Binding-site contacts:
Ligand atom C8 contacts residue ASN92 of chain 1.A at 4.2 Å.
Ligand atom C7 contacts residue ASN91 of chain 1.A at 3.1 Å.
Ligand atom N2 contacts residue ASN91 of chain 1.A at 3.7 Å.
Ligand atom C3 contacts residue ASN92 of chain 1.A at 3.7 Å.
Ligand atom O5 contacts residue ASN92 of chain 1.A at 2.2 Å (h-bond).
Ligand atom C4 contacts residue ASN92 of chain 1.A at 4.1 Å.
Ligand atom C5 contacts residue ASN92 of chain 1.A at 3.5 Å.
Ligand atom C1 contacts residue ASN92 of chain 1.A at 1.4 Å.
Ligand atom C2 contacts residue ASN92 of chain 1.A at 2.4 Å.
Ligand atom O7 contacts residue ASN92 of chain 1.A at 2.8 Å (h-bond).
Ligand atom C6 contacts residue ASN92 of chain 1.A at 4.5 Å.
Ligand atom N2 contacts residue ASN92 of chain 1.A at 2.9 Å (h-bond).
Ligand atom C8 contacts residue ASN91 of chain 1.A at 2.8 Å.
Ligand atom C1 contacts residue ASN91 of chain 1.A at 4.3 Å.
Ligand atom O6 contacts residue ASN92 of chain 1.A at 4.1 Å.
Ligand atom O7 contacts residue ASN91 of chain 1.A at 3.5 Å (h-bond).
Ligand atom C7 contacts residue ASN92 of chain 1.A at 3.1 Å.

Sequence of chain 1.A:
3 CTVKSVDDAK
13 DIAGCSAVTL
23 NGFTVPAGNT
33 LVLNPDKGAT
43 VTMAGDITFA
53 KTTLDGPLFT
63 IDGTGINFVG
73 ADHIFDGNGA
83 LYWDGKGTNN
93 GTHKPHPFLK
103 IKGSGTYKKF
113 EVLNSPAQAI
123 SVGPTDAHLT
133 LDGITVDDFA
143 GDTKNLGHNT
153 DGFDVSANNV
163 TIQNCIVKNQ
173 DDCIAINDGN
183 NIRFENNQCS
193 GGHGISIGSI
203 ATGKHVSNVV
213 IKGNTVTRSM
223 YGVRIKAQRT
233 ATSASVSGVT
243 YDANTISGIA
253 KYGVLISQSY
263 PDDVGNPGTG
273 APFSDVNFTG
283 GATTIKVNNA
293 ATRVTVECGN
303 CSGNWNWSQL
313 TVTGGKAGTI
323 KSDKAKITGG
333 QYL

This protein binds this small molecule.
Small molecule (SMILES): CC(=O)N[C@@H]1[C@@H](O)[C@H](O)[C@@H](CO)O[C@H]1O